The small molecule below binds the protein below.
Small molecule (SMILES): CC(=O)N[C@H]1[C@H](O[C@H]2[C@H](O)[C@@H](NC(C)=O)CO[C@@H]2CO)O[C@H](CO)[C@@H](O)[C@@H]1O

Sequence of chain 1.C:
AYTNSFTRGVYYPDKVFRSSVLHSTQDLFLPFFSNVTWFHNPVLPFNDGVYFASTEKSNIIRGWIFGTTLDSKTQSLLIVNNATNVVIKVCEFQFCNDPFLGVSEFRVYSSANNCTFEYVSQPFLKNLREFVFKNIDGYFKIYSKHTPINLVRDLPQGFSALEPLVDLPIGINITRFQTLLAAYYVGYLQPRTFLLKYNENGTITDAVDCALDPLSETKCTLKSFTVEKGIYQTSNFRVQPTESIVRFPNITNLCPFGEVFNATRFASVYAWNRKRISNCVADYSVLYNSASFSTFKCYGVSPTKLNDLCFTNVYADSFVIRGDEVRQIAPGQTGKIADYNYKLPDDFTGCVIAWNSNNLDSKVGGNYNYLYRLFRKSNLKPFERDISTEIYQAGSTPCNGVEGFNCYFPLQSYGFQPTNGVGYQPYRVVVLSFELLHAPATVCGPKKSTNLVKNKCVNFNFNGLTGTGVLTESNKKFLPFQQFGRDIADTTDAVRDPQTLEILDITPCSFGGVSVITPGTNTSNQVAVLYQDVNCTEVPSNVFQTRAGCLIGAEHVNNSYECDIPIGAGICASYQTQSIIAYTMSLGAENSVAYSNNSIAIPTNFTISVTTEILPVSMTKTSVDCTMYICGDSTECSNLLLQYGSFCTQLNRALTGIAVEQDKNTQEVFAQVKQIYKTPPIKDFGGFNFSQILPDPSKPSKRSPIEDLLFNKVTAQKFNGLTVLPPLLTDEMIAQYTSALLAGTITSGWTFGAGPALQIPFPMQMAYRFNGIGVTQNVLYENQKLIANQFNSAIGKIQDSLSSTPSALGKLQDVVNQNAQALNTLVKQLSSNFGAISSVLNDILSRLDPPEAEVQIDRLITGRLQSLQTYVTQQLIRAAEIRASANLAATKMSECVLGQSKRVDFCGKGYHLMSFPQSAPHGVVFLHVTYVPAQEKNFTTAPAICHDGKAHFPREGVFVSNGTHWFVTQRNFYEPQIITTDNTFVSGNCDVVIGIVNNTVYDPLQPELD

Binding-site contacts:
Ligand atom N2 contacts residue ASN1134 of chain 1.C at 3.0 Å (h-bond).
Ligand atom C7 contacts residue ASN1134 of chain 1.C at 3.2 Å.
Ligand atom C1 contacts residue ASN1134 of chain 1.C at 1.4 Å.
Ligand atom C3 contacts residue ASN1134 of chain 1.C at 3.8 Å.
Ligand atom C4 contacts residue ASN1134 of chain 1.C at 4.2 Å.
Ligand atom C8 contacts residue ASN1134 of chain 1.C at 4.5 Å.
Ligand atom O7 contacts residue ASN1134 of chain 1.C at 2.9 Å (h-bond).
Ligand atom O5 contacts residue ASN1134 of chain 1.C at 2.3 Å (h-bond).
Ligand atom O6 contacts residue ASN1134 of chain 1.C at 4.4 Å.
Ligand atom C5 contacts residue ASN1134 of chain 1.C at 3.6 Å.
Ligand atom C2 contacts residue ASN1134 of chain 1.C at 2.5 Å.